Sequence of chain 1.A:
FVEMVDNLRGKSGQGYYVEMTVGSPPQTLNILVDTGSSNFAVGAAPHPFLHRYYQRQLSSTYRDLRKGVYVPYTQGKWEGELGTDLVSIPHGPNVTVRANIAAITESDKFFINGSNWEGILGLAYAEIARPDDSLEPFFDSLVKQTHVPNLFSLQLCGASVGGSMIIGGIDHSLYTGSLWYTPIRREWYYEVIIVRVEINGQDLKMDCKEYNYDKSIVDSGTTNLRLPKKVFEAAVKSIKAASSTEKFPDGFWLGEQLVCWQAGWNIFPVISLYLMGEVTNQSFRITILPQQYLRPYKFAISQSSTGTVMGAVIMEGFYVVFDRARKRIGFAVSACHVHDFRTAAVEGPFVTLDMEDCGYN

The small molecule below binds the protein below.
Small molecule (SMILES): CN1C(=O)C[C@@](C)([C@@H]2C[C@H]2c2ccccc2)N=C1N

Binding-site contacts:
Ligand atom C11 contacts residue DMS1 of chain 1.G at 4.4 Å.
Ligand atom C1 contacts residue TYR94 of chain 1.A at 3.3 Å (hydrophobic).
Ligand atom C8 contacts residue GLY253 of chain 1.A at 4.2 Å.
Ligand atom N3 contacts residue ASP251 of chain 1.A at 4.1 Å.
Ligand atom C12 contacts residue TRP138 of chain 1.A at 4.1 Å (hydrophobic).
Ligand atom C11 contacts residue LEU53 of chain 1.A at 4.4 Å (hydrophobic).
Ligand atom C2 contacts residue ASP55 of chain 1.A at 3.7 Å.
Ligand atom N2 contacts residue ASP251 of chain 1.A at 2.8 Å (salt-bridge).
Ligand atom N2 contacts residue ASP55 of chain 1.A at 2.9 Å (salt-bridge).
Ligand atom C15 contacts residue GLY253 of chain 1.A at 3.8 Å.
Ligand atom C11 contacts residue TRP138 of chain 1.A at 4.1 Å (hydrophobic).
Ligand atom C3 contacts residue GLY253 of chain 1.A at 4.4 Å.
Ligand atom C12 contacts residue ILE133 of chain 1.A at 4.3 Å (hydrophobic).
Ligand atom C14 contacts residue DMS1 of chain 1.G at 3.5 Å.
Ligand atom N2 contacts residue GLY57 of chain 1.A at 3.7 Å.
Ligand atom C9 contacts residue ASP55 of chain 1.A at 3.9 Å.
Ligand atom C4 contacts residue THR254 of chain 1.A at 3.4 Å.
Ligand atom C3 contacts residue ASP251 of chain 1.A at 3.9 Å.
Ligand atom C1 contacts residue SER58 of chain 1.A at 3.7 Å.
Ligand atom C15 contacts residue DMS1 of chain 1.G at 3.6 Å.
Ligand atom C9 contacts residue ILE141 of chain 1.A at 3.7 Å (hydrophobic).
Ligand atom C3 contacts residue ASP55 of chain 1.A at 3.7 Å.
Ligand atom C12 contacts residue PHE131 of chain 1.A at 3.1 Å (hydrophobic).
Ligand atom C4 contacts residue GLY253 of chain 1.A at 4.1 Å.
Ligand atom C13 contacts residue PHE131 of chain 1.A at 3.9 Å (hydrophobic).
Ligand atom C2 contacts residue TYR94 of chain 1.A at 4.3 Å (hydrophobic).
Ligand atom C13 contacts residue DMS1 of chain 1.G at 4.2 Å.
Ligand atom C9 contacts residue PHE131 of chain 1.A at 3.9 Å (hydrophobic).
Ligand atom C10 contacts residue DMS1 of chain 1.G at 4.0 Å.
Ligand atom C7 contacts residue PHE131 of chain 1.A at 3.6 Å (hydrophobic).
Ligand atom C11 contacts residue PHE131 of chain 1.A at 4.0 Å (hydrophobic).
Ligand atom C13 contacts residue ILE133 of chain 1.A at 4.0 Å (hydrophobic).
Ligand atom C8 contacts residue LEU53 of chain 1.A at 4.2 Å (hydrophobic).
Ligand atom N1 contacts residue ASP55 of chain 1.A at 2.9 Å (salt-bridge).
Ligand atom C1 contacts residue PHE131 of chain 1.A at 4.3 Å (hydrophobic).
Ligand atom C1 contacts residue ASP55 of chain 1.A at 3.4 Å.
Ligand atom C6 contacts residue TYR94 of chain 1.A at 3.8 Å (hydrophobic).
Ligand atom C9 contacts residue LEU53 of chain 1.A at 3.7 Å (hydrophobic).
Ligand atom N2 contacts residue GLY253 of chain 1.A at 4.1 Å.
Ligand atom C4 contacts residue ASP251 of chain 1.A at 3.4 Å.